Binding-site contacts:
Ligand atom C5 contacts residue ASN343 of chain 1.A at 3.7 Å.
Ligand atom O7 contacts residue ASN343 of chain 1.A at 3.6 Å (h-bond).
Ligand atom C1 contacts residue ILE400 of chain 1.A at 3.8 Å (hydrophobic).
Ligand atom C1 contacts residue ASN343 of chain 1.A at 1.4 Å.
Ligand atom O5 contacts residue ASN343 of chain 1.A at 2.4 Å (h-bond).
Ligand atom C7 contacts residue ASN343 of chain 1.A at 3.4 Å.
Ligand atom C3 contacts residue ILE400 of chain 1.A at 4.4 Å (hydrophobic).
Ligand atom O5 contacts residue ILE400 of chain 1.A at 4.3 Å.
Ligand atom C4 contacts residue ASN343 of chain 1.A at 4.1 Å.
Ligand atom N2 contacts residue ASN343 of chain 1.A at 2.9 Å (h-bond).
Ligand atom C2 contacts residue ASN343 of chain 1.A at 2.4 Å.
Ligand atom C8 contacts residue LYS339 of chain 1.A at 4.0 Å.
Ligand atom C3 contacts residue ASN343 of chain 1.A at 3.7 Å.
Ligand atom C8 contacts residue ASN343 of chain 1.A at 3.8 Å.
Ligand atom N2 contacts residue ILE400 of chain 1.A at 4.5 Å.

A small-molecule ligand and the protein it binds are described below.
Small molecule (SMILES): CC(=O)N[C@@H]1[C@@H](O)[C@H](O)[C@@H](CO)O[C@H]1O

Sequence of chain 1.A:
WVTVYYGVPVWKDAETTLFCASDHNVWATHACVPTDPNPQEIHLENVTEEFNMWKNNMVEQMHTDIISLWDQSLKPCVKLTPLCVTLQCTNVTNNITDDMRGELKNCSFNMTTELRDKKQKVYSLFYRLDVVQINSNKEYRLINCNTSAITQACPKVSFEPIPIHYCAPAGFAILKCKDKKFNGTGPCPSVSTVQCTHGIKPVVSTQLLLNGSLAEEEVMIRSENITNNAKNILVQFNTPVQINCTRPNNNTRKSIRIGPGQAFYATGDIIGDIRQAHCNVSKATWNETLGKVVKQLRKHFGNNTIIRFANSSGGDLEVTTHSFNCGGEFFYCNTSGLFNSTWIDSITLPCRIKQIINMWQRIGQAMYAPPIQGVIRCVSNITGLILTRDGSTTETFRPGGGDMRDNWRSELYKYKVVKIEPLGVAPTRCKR